Sequence of chain 50.A:
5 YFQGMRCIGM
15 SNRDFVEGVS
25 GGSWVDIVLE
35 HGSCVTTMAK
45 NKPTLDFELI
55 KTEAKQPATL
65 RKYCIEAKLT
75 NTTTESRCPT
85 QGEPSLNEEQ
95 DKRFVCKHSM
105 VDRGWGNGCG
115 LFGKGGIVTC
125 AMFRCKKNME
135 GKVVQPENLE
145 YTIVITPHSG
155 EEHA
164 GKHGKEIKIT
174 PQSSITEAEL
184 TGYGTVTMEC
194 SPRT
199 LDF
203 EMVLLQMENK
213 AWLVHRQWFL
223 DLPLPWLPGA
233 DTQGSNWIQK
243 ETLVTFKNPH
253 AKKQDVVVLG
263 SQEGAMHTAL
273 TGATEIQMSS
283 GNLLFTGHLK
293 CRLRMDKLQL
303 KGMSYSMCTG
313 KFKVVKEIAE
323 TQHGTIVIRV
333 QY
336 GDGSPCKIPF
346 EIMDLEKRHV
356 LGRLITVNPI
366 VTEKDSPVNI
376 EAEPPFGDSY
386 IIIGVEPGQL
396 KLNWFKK

A protein and the small-molecule ligand that binds it are described below.
Small molecule (SMILES): CC(=O)N[C@@H]1[C@@H](O)[C@H](O)[C@@H](CO)O[C@H]1O

Sequence of chain 50.B:
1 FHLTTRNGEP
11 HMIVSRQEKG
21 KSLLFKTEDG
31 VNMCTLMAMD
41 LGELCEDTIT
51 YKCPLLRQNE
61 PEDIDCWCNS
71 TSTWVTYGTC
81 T

Binding-site contacts:
Ligand atom C5 contacts residue NAG1 of chain 50.N at 3.7 Å.
Ligand atom C3 contacts residue NAG1 of chain 50.N at 3.3 Å.
Ligand atom O7 contacts residue MET126 of chain 50.A at 3.1 Å.
Ligand atom O5 contacts residue ASN75 of chain 50.A at 2.1 Å (h-bond).
Ligand atom O3 contacts residue NAG1 of chain 50.N at 2.4 Å (h-bond).
Ligand atom C1 contacts residue ASN75 of chain 50.A at 1.3 Å.
Ligand atom N2 contacts residue ASN75 of chain 50.A at 3.0 Å (h-bond).
Ligand atom C8 contacts residue PHE98 of chain 50.A at 3.6 Å (hydrophobic).
Ligand atom C6 contacts residue ASN75 of chain 50.A at 3.8 Å.
Ligand atom O7 contacts residue ASN75 of chain 50.A at 3.2 Å (h-bond).
Ligand atom O6 contacts residue GLU46 of chain 50.B at 3.8 Å.
Ligand atom C8 contacts residue ASN75 of chain 50.A at 3.0 Å.
Ligand atom C2 contacts residue ASN75 of chain 50.A at 2.6 Å.
Ligand atom O5 contacts residue THR48 of chain 50.B at 4.0 Å.
Ligand atom C8 contacts residue MET126 of chain 50.A at 3.7 Å (hydrophobic).
Ligand atom O6 contacts residue CYS45 of chain 50.B at 3.4 Å (h-bond).
Ligand atom C5 contacts residue ASN75 of chain 50.A at 3.2 Å.
Ligand atom C6 contacts residue NAG1 of chain 50.N at 3.4 Å.
Ligand atom C4 contacts residue NAG1 of chain 50.N at 2.9 Å.
Ligand atom C4 contacts residue ASN75 of chain 50.A at 4.0 Å.
Ligand atom O6 contacts residue ASN75 of chain 50.A at 3.8 Å.
Ligand atom C6 contacts residue THR48 of chain 50.B at 4.4 Å.
Ligand atom C2 contacts residue NAG1 of chain 50.N at 4.1 Å.
Ligand atom C7 contacts residue ASN75 of chain 50.A at 2.8 Å.
Ligand atom C3 contacts residue ASN75 of chain 50.A at 3.5 Å.
Ligand atom O4 contacts residue NAG1 of chain 50.N at 1.6 Å.
Ligand atom O6 contacts residue NAG1 of chain 50.N at 4.1 Å.
Ligand atom O6 contacts residue THR48 of chain 50.B at 4.0 Å.
Ligand atom C7 contacts residue MET126 of chain 50.A at 3.8 Å (hydrophobic).
Ligand atom C6 contacts residue CYS45 of chain 50.B at 4.4 Å (hydrophobic).